Binding-site contacts:
Ligand atom O2 contacts residue TRP63 of chain 1.A at 3.6 Å (h-bond).
Ligand atom O6 contacts residue TYR156 of chain 1.A at 3.1 Å (h-bond).
Ligand atom O3 contacts residue ASP66 of chain 1.A at 2.7 Å (salt-bridge).
Ligand atom O3 contacts residue TRP63 of chain 1.A at 3.0 Å (h-bond).
Ligand atom C6 contacts residue GLU154 of chain 1.A at 3.4 Å.
Ligand atom C5 contacts residue GLU154 of chain 1.A at 3.7 Å.
Ligand atom C3 contacts residue GLU45 of chain 1.A at 3.1 Å.
Ligand atom O2 contacts residue ALA64 of chain 1.A at 3.2 Å.
Ligand atom C2 contacts residue ASP66 of chain 1.A at 3.5 Å.
Ligand atom C2 contacts residue TRP231 of chain 1.A at 3.6 Å (hydrophobic).
Ligand atom C1 contacts residue TRP231 of chain 1.A at 3.7 Å (hydrophobic).
Ligand atom O6 contacts residue PRO155 of chain 1.A at 3.2 Å.
Ligand atom O3 contacts residue GLU46 of chain 1.A at 3.6 Å.
Ligand atom O2 contacts residue LYS16 of chain 1.A at 2.8 Å (salt-bridge).
Ligand atom C4 contacts residue TRP341 of chain 1.A at 3.7 Å (hydrophobic).
Ligand atom O2 contacts residue ASP66 of chain 1.A at 2.6 Å (salt-bridge).
Ligand atom C1 contacts residue TRP341 of chain 1.A at 3.4 Å (hydrophobic).
Ligand atom O1 contacts residue LYS16 of chain 1.A at 3.1 Å (salt-bridge).
Ligand atom C6 contacts residue ARG345 of chain 1.A at 3.5 Å.
Ligand atom C3 contacts residue ASP66 of chain 1.A at 3.5 Å.
Ligand atom O6 contacts residue GLU154 of chain 1.A at 2.6 Å (salt-bridge).
Ligand atom O4 contacts residue GLU45 of chain 1.A at 3.5 Å (salt-bridge).
Ligand atom O1 contacts residue ASP15 of chain 1.A at 2.7 Å (salt-bridge).
Ligand atom O5 contacts residue TYR156 of chain 1.A at 3.3 Å.
Ligand atom O2 contacts residue ARG67 of chain 1.A at 2.7 Å (salt-bridge).
Ligand atom O3 contacts residue ALA64 of chain 1.A at 3.5 Å.
Ligand atom O2 contacts residue GLU112 of chain 1.A at 2.6 Å (salt-bridge).
Ligand atom C6 contacts residue TRP341 of chain 1.A at 3.7 Å (hydrophobic).
Ligand atom O3 contacts residue ARG67 of chain 1.A at 2.8 Å (salt-bridge).
Ligand atom C1 contacts residue ASP15 of chain 1.A at 3.4 Å.
Ligand atom O3 contacts residue GLU45 of chain 1.A at 2.6 Å (salt-bridge).
Ligand atom C3 contacts residue TRP63 of chain 1.A at 3.6 Å (hydrophobic).
Ligand atom C2 contacts residue GLU112 of chain 1.A at 3.4 Å.
Ligand atom C2 contacts residue ARG67 of chain 1.A at 3.6 Å.
Ligand atom C1 contacts residue TYR156 of chain 1.A at 3.6 Å (hydrophobic).
Ligand atom O3 contacts residue GLU112 of chain 1.A at 3.6 Å.
Ligand atom O2 contacts residue TRP231 of chain 1.A at 3.7 Å.
Ligand atom O6 contacts residue ARG345 of chain 1.A at 3.3 Å.
Ligand atom O3 contacts residue TYR342 of chain 1.A at 3.3 Å (h-bond).
Ligand atom O5 contacts residue TRP341 of chain 1.A at 3.1 Å.

Sequence of chain 1.A:
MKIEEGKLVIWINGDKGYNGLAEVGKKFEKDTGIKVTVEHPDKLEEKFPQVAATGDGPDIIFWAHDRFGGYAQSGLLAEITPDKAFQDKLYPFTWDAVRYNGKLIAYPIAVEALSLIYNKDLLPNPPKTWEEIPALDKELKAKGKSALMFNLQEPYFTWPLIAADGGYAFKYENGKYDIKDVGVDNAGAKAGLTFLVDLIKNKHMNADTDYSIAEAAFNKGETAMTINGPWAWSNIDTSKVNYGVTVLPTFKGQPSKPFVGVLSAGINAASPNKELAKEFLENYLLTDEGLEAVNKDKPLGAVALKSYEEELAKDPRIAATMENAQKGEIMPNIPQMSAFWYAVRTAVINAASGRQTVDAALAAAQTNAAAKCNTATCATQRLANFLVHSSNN

This small molecule binds to this protein.
Small molecule (SMILES): OC[C@H]1O[C@H](O[C@H]2[C@H](O)[C@@H](O)[C@@H](O[C@H]3[C@H](O)[C@@H](O)[C@@H](O)O[C@@H]3CO)O[C@@H]2CO)[C@H](O)[C@@H](O)[C@@H]1O